Binding-site contacts:
Ligand atom C1 contacts residue THR117 of chain 1.B at 3.2 Å.
Ligand atom C1 contacts residue SER116 of chain 1.B at 4.0 Å.
Ligand atom C6 contacts residue GLN118 of chain 1.B at 3.9 Å.
Ligand atom O1 contacts residue SER116 of chain 1.B at 3.8 Å.
Ligand atom C6 contacts residue TRP109 of chain 1.B at 3.4 Å (hydrophobic).
Ligand atom C2 contacts residue THR117 of chain 1.B at 3.5 Å.
Ligand atom C4 contacts residue GLN118 of chain 1.B at 4.2 Å.
Ligand atom O5 contacts residue TRP109 of chain 1.B at 3.8 Å.
Ligand atom C4 contacts residue THR117 of chain 1.B at 3.7 Å.
Ligand atom O7 contacts residue ALA43 of chain 1.B at 4.2 Å.
Ligand atom C3 contacts residue ALA43 of chain 1.B at 3.5 Å (hydrophobic).
Ligand atom C7 contacts residue ALA43 of chain 1.B at 4.2 Å (hydrophobic).
Ligand atom O4 contacts residue THR89 of chain 1.B at 3.2 Å (h-bond).
Ligand atom O4 contacts residue GLN118 of chain 1.B at 3.2 Å (h-bond).
Ligand atom N2 contacts residue THR117 of chain 1.B at 3.0 Å (h-bond).
Ligand atom C5 contacts residue THR117 of chain 1.B at 3.4 Å.
Ligand atom O3 contacts residue ALA43 of chain 1.B at 2.7 Å (h-bond).
Ligand atom C3 contacts residue THR89 of chain 1.B at 3.6 Å.
Ligand atom C8 contacts residue ASN44 of chain 1.B at 3.4 Å.
Ligand atom O3 contacts residue GLY119 of chain 1.B at 3.5 Å (h-bond).
Ligand atom O4 contacts residue ASP88 of chain 1.B at 2.7 Å (salt-bridge).
Ligand atom C8 contacts residue THR117 of chain 1.B at 3.3 Å.
Ligand atom N2 contacts residue ALA43 of chain 1.B at 3.8 Å.
Ligand atom C3 contacts residue GLN118 of chain 1.B at 4.1 Å.
Ligand atom C5 contacts residue GLN118 of chain 1.B at 4.2 Å.
Ligand atom C3 contacts residue THR117 of chain 1.B at 3.1 Å.
Ligand atom C4 contacts residue GLY119 of chain 1.B at 3.8 Å.
Ligand atom C6 contacts residue PHE106 of chain 1.B at 4.1 Å (hydrophobic).
Ligand atom C1 contacts residue TRP109 of chain 1.B at 4.0 Å (hydrophobic).
Ligand atom C4 contacts residue ASP88 of chain 1.B at 3.6 Å.
Ligand atom C3 contacts residue GLY119 of chain 1.B at 3.7 Å.
Ligand atom C6 contacts residue ASP88 of chain 1.B at 3.5 Å.
Ligand atom O5 contacts residue THR117 of chain 1.B at 3.8 Å.
Ligand atom C4 contacts residue THR89 of chain 1.B at 3.6 Å.
Ligand atom O4 contacts residue GLY119 of chain 1.B at 2.7 Å (h-bond).
Ligand atom O4 contacts residue THR117 of chain 1.B at 4.0 Å.
Ligand atom C7 contacts residue THR117 of chain 1.B at 3.6 Å.
Ligand atom C5 contacts residue TRP109 of chain 1.B at 3.7 Å (hydrophobic).
Ligand atom O6 contacts residue ASP88 of chain 1.B at 2.7 Å (salt-bridge).
Ligand atom O3 contacts residue THR89 of chain 1.B at 2.6 Å (h-bond).

The protein below binds the small molecule below.
Small molecule (SMILES): CC(=O)N[C@@H]1[C@@H](O)[C@H](O)[C@@H](CO)O[C@H]1O

Sequence of chain 1.B:
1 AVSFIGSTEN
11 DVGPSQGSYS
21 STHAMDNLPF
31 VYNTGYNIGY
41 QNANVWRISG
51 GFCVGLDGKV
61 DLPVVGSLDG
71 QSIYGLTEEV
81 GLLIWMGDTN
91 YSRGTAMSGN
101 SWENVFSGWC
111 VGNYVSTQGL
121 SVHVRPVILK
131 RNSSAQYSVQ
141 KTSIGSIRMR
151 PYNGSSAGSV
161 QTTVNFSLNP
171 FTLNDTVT